Sequence of chain 1.B:
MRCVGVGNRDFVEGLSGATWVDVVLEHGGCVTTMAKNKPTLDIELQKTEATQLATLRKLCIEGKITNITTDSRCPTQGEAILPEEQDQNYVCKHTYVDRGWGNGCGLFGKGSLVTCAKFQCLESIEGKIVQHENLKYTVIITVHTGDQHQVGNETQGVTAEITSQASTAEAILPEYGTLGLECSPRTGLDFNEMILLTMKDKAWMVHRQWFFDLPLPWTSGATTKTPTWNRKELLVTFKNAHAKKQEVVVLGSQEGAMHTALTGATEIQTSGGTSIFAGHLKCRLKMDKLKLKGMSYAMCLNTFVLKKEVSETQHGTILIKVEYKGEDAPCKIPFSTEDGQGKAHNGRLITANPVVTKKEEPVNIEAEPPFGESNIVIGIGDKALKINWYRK

This small molecule binds to this protein.
Small molecule (SMILES): CC(=O)N[C@@H]1[C@@H](O)[C@H](O)[C@@H](CO)O[C@H]1O

Binding-site contacts:
Ligand atom C3 contacts residue ASN67 of chain 1.B at 3.9 Å.
Ligand atom C1 contacts residue ASN67 of chain 1.B at 1.4 Å.
Ligand atom N2 contacts residue ASN67 of chain 1.B at 3.0 Å (h-bond).
Ligand atom C5 contacts residue ASN67 of chain 1.B at 3.6 Å.
Ligand atom O5 contacts residue ASN67 of chain 1.B at 2.4 Å (h-bond).
Ligand atom C8 contacts residue LYS118 of chain 1.B at 4.1 Å.
Ligand atom O6 contacts residue ASN67 of chain 1.B at 3.6 Å.
Ligand atom O7 contacts residue TYR90 of chain 1.B at 3.2 Å (h-bond).
Ligand atom C7 contacts residue ASN67 of chain 1.B at 3.3 Å.
Ligand atom C7 contacts residue TYR90 of chain 1.B at 4.1 Å (hydrophobic).
Ligand atom C2 contacts residue ASN67 of chain 1.B at 2.5 Å.
Ligand atom C6 contacts residue ASN67 of chain 1.B at 4.2 Å.
Ligand atom O7 contacts residue LYS118 of chain 1.B at 3.7 Å.
Ligand atom O7 contacts residue ASN67 of chain 1.B at 3.0 Å (h-bond).
Ligand atom C4 contacts residue ASN67 of chain 1.B at 4.3 Å.